Sequence of chain 1.A:
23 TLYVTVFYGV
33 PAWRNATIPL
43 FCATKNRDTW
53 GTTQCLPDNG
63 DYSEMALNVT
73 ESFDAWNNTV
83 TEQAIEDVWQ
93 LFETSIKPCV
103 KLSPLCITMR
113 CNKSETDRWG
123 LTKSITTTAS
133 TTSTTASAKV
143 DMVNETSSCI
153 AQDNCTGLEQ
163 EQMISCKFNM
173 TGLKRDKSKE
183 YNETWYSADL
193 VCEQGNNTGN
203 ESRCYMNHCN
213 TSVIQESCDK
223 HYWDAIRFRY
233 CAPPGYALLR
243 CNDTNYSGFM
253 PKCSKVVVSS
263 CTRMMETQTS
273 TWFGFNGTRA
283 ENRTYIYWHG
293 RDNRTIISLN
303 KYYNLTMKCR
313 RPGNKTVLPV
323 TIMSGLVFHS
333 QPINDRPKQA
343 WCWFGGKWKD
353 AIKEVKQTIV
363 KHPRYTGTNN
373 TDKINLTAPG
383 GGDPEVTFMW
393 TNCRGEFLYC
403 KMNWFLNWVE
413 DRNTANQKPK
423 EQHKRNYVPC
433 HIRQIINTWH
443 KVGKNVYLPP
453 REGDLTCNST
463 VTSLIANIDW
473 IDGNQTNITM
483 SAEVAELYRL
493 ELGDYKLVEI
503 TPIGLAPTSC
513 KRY

A small-molecule ligand and the protein it binds are described below.
Small molecule (SMILES): CC(=O)N[C@@H]1[C@@H](O)[C@H](O)[C@@H](CO)O[C@H]1O

Binding-site contacts:
Ligand atom O5 contacts residue TYR304 of chain 1.A at 3.3 Å (h-bond).
Ligand atom C7 contacts residue ASN306 of chain 1.A at 3.3 Å.
Ligand atom C6 contacts residue TYR304 of chain 1.A at 3.8 Å (hydrophobic).
Ligand atom N2 contacts residue ASN306 of chain 1.A at 2.9 Å (h-bond).
Ligand atom C5 contacts residue TYR304 of chain 1.A at 4.3 Å (hydrophobic).
Ligand atom C3 contacts residue ASN306 of chain 1.A at 3.9 Å.
Ligand atom C5 contacts residue ASN306 of chain 1.A at 3.8 Å.
Ligand atom C8 contacts residue ASN306 of chain 1.A at 4.5 Å.
Ligand atom O5 contacts residue TYR305 of chain 1.A at 4.3 Å.
Ligand atom O6 contacts residue TYR304 of chain 1.A at 4.4 Å.
Ligand atom C1 contacts residue TYR304 of chain 1.A at 4.1 Å (hydrophobic).
Ligand atom C1 contacts residue ASN306 of chain 1.A at 1.5 Å.
Ligand atom O7 contacts residue ASN306 of chain 1.A at 3.3 Å (h-bond).
Ligand atom C4 contacts residue ASN306 of chain 1.A at 4.3 Å.
Ligand atom C2 contacts residue ASN306 of chain 1.A at 2.5 Å.
Ligand atom O6 contacts residue LYS349 of chain 1.A at 3.5 Å.
Ligand atom O5 contacts residue ASN306 of chain 1.A at 2.5 Å (h-bond).